Sequence of chain 2.D:
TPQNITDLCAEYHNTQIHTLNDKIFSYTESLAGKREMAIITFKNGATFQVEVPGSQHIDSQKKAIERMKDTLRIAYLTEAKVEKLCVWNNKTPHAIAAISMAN

Binding-site contacts:
Ligand atom O3 contacts residue LYS91 of chain 2.D at 2.8 Å (salt-bridge).
Ligand atom O1B contacts residue GLU11 of chain 2.D at 2.7 Å (salt-bridge).
Ligand atom O2' contacts residue TYR12 of chain 2.D at 3.4 Å.
Ligand atom O1 contacts residue TRP88 of chain 2.D at 3.9 Å.
Ligand atom C6 contacts residue HIS57 of chain 2.D at 3.5 Å.
Ligand atom N1' contacts residue TYR12 of chain 2.D at 3.4 Å.
Ligand atom C3B contacts residue HIS13 of chain 2.D at 3.1 Å.
Ligand atom O2' contacts residue GLY33 of chain 2.E at 3.0 Å (h-bond).
Ligand atom O4 contacts residue GLN56 of chain 2.D at 3.3 Å.
Ligand atom C4 contacts residue LYS91 of chain 2.D at 3.9 Å.
Ligand atom O4 contacts residue LYS91 of chain 2.D at 3.0 Å (salt-bridge).
Ligand atom O1B contacts residue TYR12 of chain 2.D at 4.0 Å.
Ligand atom O6 contacts residue GLN61 of chain 2.D at 3.0 Å (h-bond).
Ligand atom O2' contacts residue ALA32 of chain 2.E at 4.0 Å.
Ligand atom O1' contacts residue TYR12 of chain 2.D at 3.4 Å.
Ligand atom N1' contacts residue GLY33 of chain 2.E at 3.7 Å.
Ligand atom C2 contacts residue ASN90 of chain 2.D at 4.0 Å.
Ligand atom O5 contacts residue GLN56 of chain 2.D at 3.7 Å.
Ligand atom O3 contacts residue TRP88 of chain 2.D at 3.8 Å.
Ligand atom O6 contacts residue TRP88 of chain 2.D at 3.8 Å.
Ligand atom C3 contacts residue TRP88 of chain 2.D at 3.6 Å (hydrophobic).
Ligand atom C6 contacts residue GLN61 of chain 2.D at 4.1 Å.
Ligand atom C6 contacts residue GLN56 of chain 2.D at 4.0 Å.
Ligand atom O3 contacts residue ASN90 of chain 2.D at 2.8 Å (h-bond).
Ligand atom C4 contacts residue GLU51 of chain 2.D at 3.4 Å.
Ligand atom O6 contacts residue GLN56 of chain 2.D at 3.9 Å.
Ligand atom O1' contacts residue GLY33 of chain 2.E at 3.5 Å (h-bond).
Ligand atom O2' contacts residue TRP88 of chain 2.D at 3.6 Å.
Ligand atom C5 contacts residue TRP88 of chain 2.D at 3.6 Å (hydrophobic).
Ligand atom C6 contacts residue TRP88 of chain 2.D at 3.7 Å (hydrophobic).
Ligand atom C6B contacts residue GLU11 of chain 2.D at 4.0 Å.
Ligand atom O4 contacts residue GLU51 of chain 2.D at 2.6 Å (salt-bridge).
Ligand atom C2 contacts residue LYS91 of chain 2.D at 3.9 Å.
Ligand atom C4 contacts residue TRP88 of chain 2.D at 3.6 Å (hydrophobic).
Ligand atom O6 contacts residue HIS57 of chain 2.D at 3.6 Å.
Ligand atom C3 contacts residue LYS91 of chain 2.D at 3.7 Å.
Ligand atom C2B contacts residue HIS13 of chain 2.D at 4.0 Å.
Ligand atom C3 contacts residue ASN90 of chain 2.D at 3.7 Å.
Ligand atom O2 contacts residue ASN90 of chain 2.D at 3.0 Å (h-bond).
Ligand atom C2B contacts residue GLU11 of chain 2.D at 2.9 Å.

A protein and the small-molecule ligand that binds it are described below.
Small molecule (SMILES): O=C(NCCN1CCOCC1)c1cc(O[C@H]2O[C@H](CO)[C@H](O)[C@H](O)[C@H]2O)cc([N+](=O)[O-])c1

Sequence of chain 2.E:
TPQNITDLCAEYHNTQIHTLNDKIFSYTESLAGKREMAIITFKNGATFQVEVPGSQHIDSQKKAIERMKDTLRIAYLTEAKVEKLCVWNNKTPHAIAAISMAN